A protein and the small-molecule ligand that binds it are described below.
Small molecule (SMILES): CC(C)[C@H](NC(=O)[C@@H](NC(=O)[C@H](C)NC(=O)[C@@H]1CCCN1C(=O)[C@@H](N)Cc1ccccc1)[C@@H](C)OP(=O)(O)O)C(=O)O

Binding-site contacts:
Ligand atom O1P contacts residue ARG61 of chain 1.A at 2.9 Å (salt-bridge).
Ligand atom CG contacts residue VAL183 of chain 1.A at 3.8 Å (hydrophobic).
Ligand atom OXT contacts residue MU91 of chain 1.F at 3.6 Å.
Ligand atom CG2 contacts residue MU91 of chain 1.F at 3.8 Å.
Ligand atom CG1 contacts residue LEU227 of chain 1.A at 3.5 Å (hydrophobic).
Ligand atom P contacts residue ARG61 of chain 1.A at 3.6 Å.
Ligand atom C contacts residue ASN180 of chain 1.A at 3.6 Å.
Ligand atom OXT contacts residue LYS54 of chain 1.A at 3.8 Å.
Ligand atom CG1 contacts residue LEU179 of chain 1.A at 3.8 Å (hydrophobic).
Ligand atom C contacts residue ASN231 of chain 1.A at 3.7 Å.
Ligand atom C contacts residue LYS127 of chain 1.A at 3.7 Å.
Ligand atom CG2 contacts residue VAL183 of chain 1.A at 3.7 Å (hydrophobic).
Ligand atom O1P contacts residue LYS54 of chain 1.A at 3.5 Å (salt-bridge).
Ligand atom P contacts residue TYR135 of chain 1.A at 3.8 Å.
Ligand atom O contacts residue VAL183 of chain 1.A at 3.5 Å.
Ligand atom CB contacts residue ARG65 of chain 1.A at 3.6 Å.
Ligand atom CA contacts residue ASN231 of chain 1.A at 3.6 Å.
Ligand atom CA contacts residue ASN180 of chain 1.A at 3.2 Å.
Ligand atom P contacts residue ARG134 of chain 1.A at 3.8 Å.
Ligand atom O contacts residue LYS54 of chain 1.A at 3.6 Å.
Ligand atom CG2 contacts residue ASN180 of chain 1.A at 3.6 Å.
Ligand atom CB contacts residue ASN231 of chain 1.A at 3.6 Å.
Ligand atom O2P contacts residue ARG61 of chain 1.A at 2.9 Å (salt-bridge).
Ligand atom CB contacts residue ASN180 of chain 1.A at 3.2 Å.
Ligand atom O contacts residue LEU179 of chain 1.A at 3.5 Å.
Ligand atom CG2 contacts residue ARG134 of chain 1.A at 3.9 Å.
Ligand atom CA contacts residue LEU179 of chain 1.A at 3.8 Å (hydrophobic).
Ligand atom O3P contacts residue ARG134 of chain 1.A at 2.9 Å (salt-bridge).
Ligand atom O contacts residue ASN231 of chain 1.A at 3.0 Å (h-bond).
Ligand atom CA contacts residue ASN231 of chain 1.A at 3.7 Å.
Ligand atom N contacts residue ASN231 of chain 1.A at 2.8 Å (h-bond).
Ligand atom CB contacts residue TRP235 of chain 1.A at 3.9 Å (hydrophobic).
Ligand atom O3P contacts residue TYR135 of chain 1.A at 2.6 Å (h-bond).
Ligand atom O contacts residue ASN180 of chain 1.A at 2.9 Å (h-bond).
Ligand atom CG1 contacts residue MU91 of chain 1.F at 3.8 Å.
Ligand atom O2P contacts residue ARG134 of chain 1.A at 2.8 Å (salt-bridge).
Ligand atom N contacts residue ASN180 of chain 1.A at 3.0 Å (h-bond).
Ligand atom CB contacts residue ASN231 of chain 1.A at 3.6 Å.
Ligand atom O contacts residue LYS127 of chain 1.A at 2.8 Å (salt-bridge).
Ligand atom CG2 contacts residue GLY176 of chain 1.A at 3.5 Å.

Sequence of chain 1.A:
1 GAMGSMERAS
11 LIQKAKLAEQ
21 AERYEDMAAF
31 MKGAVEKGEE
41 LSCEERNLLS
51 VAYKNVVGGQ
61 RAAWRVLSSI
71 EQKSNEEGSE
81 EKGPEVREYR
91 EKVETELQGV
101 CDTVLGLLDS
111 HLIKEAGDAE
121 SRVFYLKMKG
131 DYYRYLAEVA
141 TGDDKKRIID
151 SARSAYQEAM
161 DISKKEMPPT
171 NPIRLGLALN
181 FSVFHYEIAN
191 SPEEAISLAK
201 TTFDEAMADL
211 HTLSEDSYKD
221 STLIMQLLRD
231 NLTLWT